Binding-site contacts:
Ligand atom C27 contacts residue ASN151 of chain 1.C at 3.1 Å.
Ligand atom O6 contacts residue GLU150 of chain 1.C at 3.6 Å.
Ligand atom C25 contacts residue GLY31 of chain 1.C at 3.6 Å.
Ligand atom C25 contacts residue LEU30 of chain 1.C at 3.2 Å (hydrophobic).
Ligand atom C26 contacts residue LEU32 of chain 1.C at 3.0 Å (hydrophobic).
Ligand atom O6 contacts residue LEU153 of chain 1.C at 3.9 Å.
Ligand atom O5 contacts residue LEU101 of chain 1.C at 2.7 Å (h-bond).
Ligand atom C8 contacts residue GLU99 of chain 1.C at 3.8 Å.
Ligand atom C16 contacts residue GLY33 of chain 1.C at 3.5 Å.
Ligand atom C8 contacts residue ALA51 of chain 1.C at 3.6 Å (hydrophobic).
Ligand atom N3 contacts residue LEU30 of chain 1.C at 3.6 Å.
Ligand atom C9 contacts residue GLU99 of chain 1.C at 3.9 Å.
Ligand atom C26 contacts residue GLY33 of chain 1.C at 3.0 Å.
Ligand atom C8 contacts residue LEU101 of chain 1.C at 3.5 Å (hydrophobic).
Ligand atom C1 contacts residue LEU30 of chain 1.C at 3.4 Å (hydrophobic).
Ligand atom O4 contacts residue LEU30 of chain 1.C at 3.6 Å.
Ligand atom C27 contacts residue THR166 of chain 1.C at 3.1 Å.
Ligand atom O5 contacts residue CYS100 of chain 1.C at 3.3 Å.
Ligand atom N4 contacts residue GLU150 of chain 1.C at 3.3 Å (salt-bridge).
Ligand atom C19 contacts residue LEU153 of chain 1.C at 3.8 Å (hydrophobic).
Ligand atom C26 contacts residue GLY31 of chain 1.C at 3.7 Å.
Ligand atom C16 contacts residue ASP167 of chain 1.C at 3.6 Å.
Ligand atom C17 contacts residue VAL38 of chain 1.C at 3.8 Å (hydrophobic).
Ligand atom C4 contacts residue LEU101 of chain 1.C at 3.2 Å (hydrophobic).
Ligand atom C6 contacts residue LEU153 of chain 1.C at 3.8 Å (hydrophobic).
Ligand atom C20 contacts residue LEU30 of chain 1.C at 3.7 Å (hydrophobic).
Ligand atom C14 contacts residue ASP167 of chain 1.C at 3.5 Å.
Ligand atom C13 contacts residue THR166 of chain 1.C at 3.8 Å.
Ligand atom N1 contacts residue GLU99 of chain 1.C at 2.9 Å (salt-bridge).
Ligand atom C28 contacts residue GLU150 of chain 1.C at 3.8 Å.
Ligand atom N1 contacts residue ALA51 of chain 1.C at 3.2 Å.
Ligand atom O4 contacts residue LEU32 of chain 1.C at 3.8 Å.
Ligand atom C15 contacts residue ASP167 of chain 1.C at 3.1 Å.
Ligand atom C27 contacts residue GLU150 of chain 1.C at 3.2 Å.
Ligand atom C12 contacts residue VAL38 of chain 1.C at 3.9 Å (hydrophobic).
Ligand atom C13 contacts residue MET98 of chain 1.C at 3.3 Å (hydrophobic).
Ligand atom C3 contacts residue LEU101 of chain 1.C at 3.6 Å (hydrophobic).
Ligand atom O4 contacts residue GLY31 of chain 1.C at 3.0 Å.
Ligand atom C14 contacts residue MET98 of chain 1.C at 3.7 Å (hydrophobic).
Ligand atom C9 contacts residue ALA51 of chain 1.C at 3.6 Å (hydrophobic).

Sequence of chain 1.C:
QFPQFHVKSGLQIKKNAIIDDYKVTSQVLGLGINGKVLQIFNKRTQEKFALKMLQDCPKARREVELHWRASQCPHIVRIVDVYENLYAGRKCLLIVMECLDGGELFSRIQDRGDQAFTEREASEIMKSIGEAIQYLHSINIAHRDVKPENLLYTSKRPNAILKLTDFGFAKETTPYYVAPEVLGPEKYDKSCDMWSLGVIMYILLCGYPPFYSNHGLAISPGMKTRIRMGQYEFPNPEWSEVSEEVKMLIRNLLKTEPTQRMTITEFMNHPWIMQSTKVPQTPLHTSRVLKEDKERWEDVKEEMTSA

The small molecule below binds the protein below.
Small molecule (SMILES): CN[C@@H]1C[C@H]2O[C@@](C)([C@@H]1OC)n1c3ccccc3c3c4c(c5c6ccccc6n2c5c31)C(=O)NC4